A small-molecule ligand and the protein it binds are described below.
Small molecule (SMILES): O=C(O)Cc1ccc(O)c(O)c1

Sequence of chain 1.L:
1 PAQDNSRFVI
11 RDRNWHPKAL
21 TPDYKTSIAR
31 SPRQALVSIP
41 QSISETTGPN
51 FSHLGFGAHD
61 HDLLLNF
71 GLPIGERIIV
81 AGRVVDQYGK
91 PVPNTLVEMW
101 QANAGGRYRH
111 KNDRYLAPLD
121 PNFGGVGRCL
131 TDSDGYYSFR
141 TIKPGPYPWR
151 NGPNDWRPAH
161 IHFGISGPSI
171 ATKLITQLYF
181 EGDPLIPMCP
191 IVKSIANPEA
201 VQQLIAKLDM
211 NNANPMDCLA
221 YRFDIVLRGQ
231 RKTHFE

Binding-site contacts:
Ligand atom C3 contacts residue HIS160 of chain 1.L at 4.0 Å.
Ligand atom C2 contacts residue FE1 of chain 1.BA at 3.9 Å.
Ligand atom C4 contacts residue PRO15 of chain 1.K at 4.1 Å (hydrophobic).
Ligand atom C5 contacts residue PRO15 of chain 1.K at 3.8 Å (hydrophobic).
Ligand atom C3 contacts residue ARG157 of chain 1.L at 3.5 Å.
Ligand atom O3 contacts residue GLN177 of chain 1.L at 3.9 Å.
Ligand atom C8 contacts residue TRP149 of chain 1.L at 3.4 Å (hydrophobic).
Ligand atom C4 contacts residue TYR16 of chain 1.K at 4.0 Å (hydrophobic).
Ligand atom O3 contacts residue TYR108 of chain 1.L at 3.8 Å.
Ligand atom C6 contacts residue PRO15 of chain 1.K at 3.9 Å (hydrophobic).
Ligand atom O3 contacts residue HIS160 of chain 1.L at 3.1 Å (h-bond).
Ligand atom C2 contacts residue ARG157 of chain 1.L at 3.4 Å.
Ligand atom O3 contacts residue FE1 of chain 1.BA at 1.9 Å.
Ligand atom C4 contacts residue TYR108 of chain 1.L at 3.8 Å (hydrophobic).
Ligand atom O1 contacts residue ILE191 of chain 1.L at 4.0 Å.
Ligand atom O4 contacts residue TYR16 of chain 1.K at 3.4 Å.
Ligand atom C4 contacts residue FE1 of chain 1.BA at 2.6 Å.
Ligand atom C2 contacts residue ILE191 of chain 1.L at 3.7 Å (hydrophobic).
Ligand atom C7 contacts residue ILE191 of chain 1.L at 3.1 Å (hydrophobic).
Ligand atom C1 contacts residue ILE191 of chain 1.L at 3.9 Å (hydrophobic).
Ligand atom O2 contacts residue TRP149 of chain 1.L at 3.4 Å.
Ligand atom O3 contacts residue HIS162 of chain 1.L at 2.7 Å.
Ligand atom O4 contacts residue HIS160 of chain 1.L at 4.0 Å.
Ligand atom C3 contacts residue FE1 of chain 1.BA at 2.6 Å.
Ligand atom C5 contacts residue TYR16 of chain 1.K at 3.6 Å (hydrophobic).
Ligand atom O4 contacts residue TYR108 of chain 1.L at 2.5 Å (h-bond).
Ligand atom O4 contacts residue FE1 of chain 1.BA at 1.9 Å.
Ligand atom O3 contacts residue ARG157 of chain 1.L at 3.1 Å (salt-bridge).
Ligand atom C7 contacts residue TRP149 of chain 1.L at 3.0 Å (hydrophobic).
Ligand atom O1 contacts residue TYR24 of chain 1.L at 2.4 Å (h-bond).
Ligand atom C1 contacts residue ARG157 of chain 1.L at 4.1 Å.
Ligand atom C8 contacts residue ILE191 of chain 1.L at 4.1 Å (hydrophobic).
Ligand atom O2 contacts residue ARG133 of chain 1.K at 3.9 Å.
Ligand atom C8 contacts residue TYR24 of chain 1.L at 3.5 Å (hydrophobic).
Ligand atom C3 contacts residue HIS162 of chain 1.L at 4.0 Å.
Ligand atom C6 contacts residue TYR147 of chain 1.L at 4.1 Å (hydrophobic).
Ligand atom C5 contacts residue TYR147 of chain 1.L at 3.6 Å (hydrophobic).
Ligand atom O4 contacts residue HIS162 of chain 1.L at 3.6 Å.
Ligand atom O1 contacts residue ARG133 of chain 1.K at 3.7 Å.
Ligand atom C5 contacts residue FE1 of chain 1.BA at 3.9 Å.

Sequence of chain 1.K:
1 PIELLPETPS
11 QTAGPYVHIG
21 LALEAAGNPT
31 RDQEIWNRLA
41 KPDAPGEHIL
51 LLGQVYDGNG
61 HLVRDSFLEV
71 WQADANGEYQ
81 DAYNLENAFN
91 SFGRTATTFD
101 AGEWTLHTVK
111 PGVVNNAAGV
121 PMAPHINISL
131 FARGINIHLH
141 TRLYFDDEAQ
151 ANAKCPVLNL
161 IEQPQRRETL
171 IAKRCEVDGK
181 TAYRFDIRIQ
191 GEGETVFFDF